This protein binds this small molecule.
Small molecule (SMILES): CN1C[C@](C)(O)C(=O)C=C1c1ccc(Br)cc1

Sequence of chain 1.E:
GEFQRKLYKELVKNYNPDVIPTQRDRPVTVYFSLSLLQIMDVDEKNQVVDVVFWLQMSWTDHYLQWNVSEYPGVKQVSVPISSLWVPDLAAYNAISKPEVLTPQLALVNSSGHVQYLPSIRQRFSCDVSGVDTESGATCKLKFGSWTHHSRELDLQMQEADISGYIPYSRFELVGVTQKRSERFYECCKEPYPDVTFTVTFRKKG

Sequence of chain 1.A:
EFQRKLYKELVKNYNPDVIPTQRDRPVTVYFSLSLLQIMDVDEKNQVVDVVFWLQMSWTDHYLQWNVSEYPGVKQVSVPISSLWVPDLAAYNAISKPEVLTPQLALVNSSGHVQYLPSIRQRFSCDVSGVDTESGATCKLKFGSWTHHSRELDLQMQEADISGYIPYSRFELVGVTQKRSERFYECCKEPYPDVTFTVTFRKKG

Binding-site contacts:
Ligand atom C4 contacts residue LYS142 of chain 1.E at 3.7 Å.
Ligand atom C9 contacts residue TYR92 of chain 1.E at 3.4 Å (hydrophobic).
Ligand atom C8 contacts residue L0B1 of chain 1.HA at 4.0 Å.
Ligand atom C8 contacts residue ASN93 of chain 1.E at 4.3 Å.
Ligand atom C1 contacts residue ASN93 of chain 1.E at 3.9 Å.
Ligand atom O1 contacts residue TYR185 of chain 1.E at 3.3 Å (h-bond).
Ligand atom C13 contacts residue ASN93 of chain 1.E at 3.8 Å.
Ligand atom C4 contacts residue ARG183 of chain 1.E at 3.3 Å.
Ligand atom C2 contacts residue L0B1 of chain 1.HA at 4.3 Å.
Ligand atom O1 contacts residue ARG183 of chain 1.E at 2.8 Å (salt-bridge).
Ligand atom C2 contacts residue TYR92 of chain 1.E at 3.5 Å (hydrophobic).
Ligand atom C12 contacts residue ASN93 of chain 1.E at 3.7 Å.
Ligand atom BR1 contacts residue LEU37 of chain 1.A at 4.1 Å.
Ligand atom C6 contacts residue L0B1 of chain 1.HA at 4.0 Å.
Ligand atom C9 contacts residue L0B1 of chain 1.HA at 3.2 Å.
Ligand atom C8 contacts residue TYR92 of chain 1.E at 4.1 Å (hydrophobic).
Ligand atom C7 contacts residue L0B1 of chain 1.HA at 3.9 Å.
Ligand atom C11 contacts residue ASN93 of chain 1.E at 3.9 Å.
Ligand atom C1 contacts residue LYS142 of chain 1.E at 3.8 Å.
Ligand atom C11 contacts residue LEU37 of chain 1.A at 4.2 Å (hydrophobic).
Ligand atom BR1 contacts residue GLN38 of chain 1.A at 4.0 Å.
Ligand atom C5 contacts residue ARG183 of chain 1.E at 4.2 Å.
Ligand atom BR1 contacts residue ILE95 of chain 1.E at 4.0 Å.
Ligand atom C11 contacts residue TYR92 of chain 1.E at 4.1 Å (hydrophobic).
Ligand atom C13 contacts residue ILE166 of chain 1.A at 3.9 Å (hydrophobic).
Ligand atom O2 contacts residue ARG183 of chain 1.E at 3.9 Å.
Ligand atom BR1 contacts residue SER125 of chain 1.E at 4.0 Å.
Ligand atom C1 contacts residue TYR92 of chain 1.E at 3.8 Å (hydrophobic).
Ligand atom O1 contacts residue LYS142 of chain 1.E at 3.2 Å (salt-bridge).
Ligand atom C10 contacts residue LEU37 of chain 1.A at 3.6 Å (hydrophobic).
Ligand atom C12 contacts residue ILE166 of chain 1.A at 3.5 Å (hydrophobic).
Ligand atom C2 contacts residue LYS142 of chain 1.E at 3.5 Å.
Ligand atom C3 contacts residue ARG183 of chain 1.E at 3.6 Å.
Ligand atom N1 contacts residue TYR92 of chain 1.E at 3.9 Å.
Ligand atom BR1 contacts residue VAL52 of chain 1.A at 4.0 Å.
Ligand atom C10 contacts residue TYR92 of chain 1.E at 3.4 Å (hydrophobic).
Ligand atom C9 contacts residue LEU37 of chain 1.A at 4.1 Å (hydrophobic).
Ligand atom C10 contacts residue L0B1 of chain 1.HA at 4.0 Å.
Ligand atom C10 contacts residue ASN93 of chain 1.E at 4.2 Å.
Ligand atom C3 contacts residue LYS142 of chain 1.E at 3.7 Å.